Sequence of chain 1.A:
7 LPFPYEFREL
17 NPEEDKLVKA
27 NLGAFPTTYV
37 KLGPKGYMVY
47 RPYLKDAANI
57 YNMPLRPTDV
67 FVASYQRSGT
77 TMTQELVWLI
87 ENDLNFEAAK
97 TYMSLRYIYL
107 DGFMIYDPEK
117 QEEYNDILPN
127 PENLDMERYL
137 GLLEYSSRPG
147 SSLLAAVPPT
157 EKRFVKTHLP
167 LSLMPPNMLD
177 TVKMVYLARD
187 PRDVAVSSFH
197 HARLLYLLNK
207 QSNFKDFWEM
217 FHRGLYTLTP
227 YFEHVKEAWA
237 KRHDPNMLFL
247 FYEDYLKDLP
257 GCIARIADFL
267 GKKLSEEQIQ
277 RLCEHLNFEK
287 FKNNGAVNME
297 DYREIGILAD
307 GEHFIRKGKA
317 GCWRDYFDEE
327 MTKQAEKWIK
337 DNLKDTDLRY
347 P

Binding-site contacts:
Ligand atom O1 contacts residue TYR105 of chain 1.A at 3.7 Å.
Ligand atom C18 contacts residue LEU138 of chain 1.A at 3.9 Å (hydrophobic).
Ligand atom C15 contacts residue HIS164 of chain 1.A at 4.0 Å.
Ligand atom C7 contacts residue ILE303 of chain 1.A at 4.0 Å (hydrophobic).
Ligand atom C9 contacts residue LEU201 of chain 1.A at 4.4 Å (hydrophobic).
Ligand atom O1 contacts residue PHE310 of chain 1.A at 4.4 Å.
Ligand atom C3 contacts residue LEU139 of chain 1.A at 4.3 Å (hydrophobic).
Ligand atom C15 contacts residue TYR105 of chain 1.A at 3.5 Å (hydrophobic).
Ligand atom C2 contacts residue TYR120 of chain 1.A at 4.2 Å (hydrophobic).
Ligand atom C14 contacts residue HIS197 of chain 1.A at 3.1 Å.
Ligand atom O1 contacts residue HIS164 of chain 1.A at 3.2 Å (h-bond).
Ligand atom C16 contacts residue ILE111 of chain 1.A at 4.3 Å (hydrophobic).
Ligand atom C18 contacts residue SER142 of chain 1.A at 3.2 Å.
Ligand atom C9 contacts residue TYR298 of chain 1.A at 4.4 Å (hydrophobic).
Ligand atom C13 contacts residue PHE310 of chain 1.A at 3.9 Å (hydrophobic).
Ligand atom C16 contacts residue PHE31 of chain 1.A at 4.3 Å (hydrophobic).
Ligand atom C16 contacts residue LEU203 of chain 1.A at 4.2 Å (hydrophobic).
Ligand atom C3 contacts residue TYR120 of chain 1.A at 3.8 Å (hydrophobic).
Ligand atom C15 contacts residue HIS197 of chain 1.A at 4.0 Å.
Ligand atom C15 contacts residue LYS162 of chain 1.A at 3.8 Å.
Ligand atom C17 contacts residue ILE303 of chain 1.A at 3.9 Å (hydrophobic).
Ligand atom C4 contacts residue TYR112 of chain 1.A at 3.9 Å (hydrophobic).
Ligand atom C19 contacts residue LEU201 of chain 1.A at 3.7 Å (hydrophobic).
Ligand atom C13 contacts residue TYR105 of chain 1.A at 4.3 Å (hydrophobic).
Ligand atom C3 contacts residue TYR112 of chain 1.A at 4.4 Å (hydrophobic).
Ligand atom O1 contacts residue LYS162 of chain 1.A at 2.6 Å (salt-bridge).
Ligand atom C12 contacts residue TYR105 of chain 1.A at 4.2 Å (hydrophobic).
Ligand atom C13 contacts residue LYS162 of chain 1.A at 4.3 Å.
Ligand atom C17 contacts residue LEU201 of chain 1.A at 4.1 Å (hydrophobic).
Ligand atom C19 contacts residue TYR298 of chain 1.A at 3.3 Å (hydrophobic).
Ligand atom C13 contacts residue HIS197 of chain 1.A at 3.9 Å.
Ligand atom C16 contacts residue LEU201 of chain 1.A at 4.1 Å (hydrophobic).
Ligand atom C20 contacts residue LYS162 of chain 1.A at 3.8 Å.
Ligand atom C4 contacts residue LEU139 of chain 1.A at 3.5 Å (hydrophobic).
Ligand atom C20 contacts residue MET295 of chain 1.A at 4.0 Å (hydrophobic).
Ligand atom C20 contacts residue PHE310 of chain 1.A at 3.7 Å (hydrophobic).
Ligand atom C14 contacts residue LYS162 of chain 1.A at 4.4 Å.
Ligand atom C14 contacts residue PHE310 of chain 1.A at 3.5 Å (hydrophobic).
Ligand atom C12 contacts residue HIS197 of chain 1.A at 4.4 Å.
Ligand atom C19 contacts residue ILE303 of chain 1.A at 4.1 Å (hydrophobic).

The protein below binds the small molecule below.
Small molecule (SMILES): CC1=C(/C=C/C(C)=C/C=C/C(C)=C/CO)C(C)(C)CCC1